Sequence of chain 1.E:
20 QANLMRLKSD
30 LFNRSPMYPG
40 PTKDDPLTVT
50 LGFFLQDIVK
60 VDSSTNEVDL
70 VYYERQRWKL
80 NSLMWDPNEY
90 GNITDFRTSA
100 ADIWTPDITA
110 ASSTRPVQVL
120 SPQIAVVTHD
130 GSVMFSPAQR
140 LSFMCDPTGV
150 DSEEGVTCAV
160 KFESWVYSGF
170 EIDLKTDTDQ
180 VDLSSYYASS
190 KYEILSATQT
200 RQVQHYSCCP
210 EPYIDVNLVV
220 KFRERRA

The small molecule below binds the protein below.
Small molecule (SMILES): CC(=O)N[C@@H]1[C@@H](O)[C@H](O)[C@@H](CO)O[C@H]1O

Binding-site contacts:
Ligand atom N2 contacts residue ASN91 of chain 1.E at 3.1 Å (h-bond).
Ligand atom O7 contacts residue ASN91 of chain 1.E at 3.9 Å.
Ligand atom C8 contacts residue GLY90 of chain 1.E at 4.0 Å.
Ligand atom C4 contacts residue ASN91 of chain 1.E at 4.3 Å.
Ligand atom C7 contacts residue ASN91 of chain 1.E at 3.7 Å.
Ligand atom C1 contacts residue ASN91 of chain 1.E at 1.5 Å.
Ligand atom O5 contacts residue ASN91 of chain 1.E at 2.4 Å (h-bond).
Ligand atom C5 contacts residue ASN91 of chain 1.E at 3.7 Å.
Ligand atom C2 contacts residue ASN91 of chain 1.E at 2.5 Å.
Ligand atom C3 contacts residue ASN91 of chain 1.E at 3.8 Å.